A small-molecule ligand and the protein it binds are described below.
Small molecule (SMILES): OC[C@H]1O[C@H](O[C@H]2[C@H](O)[C@@H](O)[C@@H](O)O[C@@H]2CO)[C@H](O)[C@@H](O)[C@@H]1O

Sequence of chain 1.E:
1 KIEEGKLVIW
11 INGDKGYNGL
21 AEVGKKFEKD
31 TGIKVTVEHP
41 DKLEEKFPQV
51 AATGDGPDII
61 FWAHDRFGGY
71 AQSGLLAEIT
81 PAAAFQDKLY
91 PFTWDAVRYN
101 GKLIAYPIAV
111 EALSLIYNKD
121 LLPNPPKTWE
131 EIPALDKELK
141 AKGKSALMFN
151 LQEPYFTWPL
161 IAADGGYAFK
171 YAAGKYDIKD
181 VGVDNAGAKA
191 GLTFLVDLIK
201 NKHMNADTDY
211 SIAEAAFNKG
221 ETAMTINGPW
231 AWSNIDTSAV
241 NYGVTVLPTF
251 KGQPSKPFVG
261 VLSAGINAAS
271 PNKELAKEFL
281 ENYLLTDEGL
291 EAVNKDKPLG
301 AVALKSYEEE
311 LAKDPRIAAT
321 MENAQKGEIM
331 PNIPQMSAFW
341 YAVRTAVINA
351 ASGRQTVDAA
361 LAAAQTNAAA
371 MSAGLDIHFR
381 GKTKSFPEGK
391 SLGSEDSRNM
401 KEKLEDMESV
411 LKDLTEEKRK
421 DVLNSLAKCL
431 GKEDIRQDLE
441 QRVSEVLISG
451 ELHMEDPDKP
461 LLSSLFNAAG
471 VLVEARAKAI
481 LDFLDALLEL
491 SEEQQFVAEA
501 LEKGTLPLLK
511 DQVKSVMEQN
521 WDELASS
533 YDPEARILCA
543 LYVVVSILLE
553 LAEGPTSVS

Binding-site contacts:
Ligand atom O2 contacts residue LYS15 of chain 1.E at 2.5 Å (salt-bridge).
Ligand atom C2 contacts residue ASP65 of chain 1.E at 3.1 Å.
Ligand atom O2 contacts residue ALA63 of chain 1.E at 3.5 Å.
Ligand atom C1 contacts residue ASP14 of chain 1.E at 3.8 Å.
Ligand atom C1 contacts residue TYR155 of chain 1.E at 3.8 Å (hydrophobic).
Ligand atom O3 contacts residue TRP62 of chain 1.E at 3.8 Å.
Ligand atom O1 contacts residue ASN12 of chain 1.E at 3.4 Å (h-bond).
Ligand atom O3 contacts residue ALA63 of chain 1.E at 3.4 Å.
Ligand atom C3 contacts residue TRP62 of chain 1.E at 3.8 Å (hydrophobic).
Ligand atom O5 contacts residue TYR155 of chain 1.E at 3.5 Å.
Ligand atom O6 contacts residue PRO154 of chain 1.E at 3.2 Å.
Ligand atom C6 contacts residue TRP340 of chain 1.E at 3.7 Å (hydrophobic).
Ligand atom O6 contacts residue GLU153 of chain 1.E at 3.0 Å (salt-bridge).
Ligand atom O4 contacts residue ARG344 of chain 1.E at 3.4 Å (salt-bridge).
Ligand atom O3 contacts residue ASP65 of chain 1.E at 2.6 Å (salt-bridge).
Ligand atom C1 contacts residue TRP230 of chain 1.E at 3.6 Å (hydrophobic).
Ligand atom C2 contacts residue LYS15 of chain 1.E at 3.7 Å.
Ligand atom C6 contacts residue TYR155 of chain 1.E at 4.0 Å (hydrophobic).
Ligand atom C6 contacts residue ARG344 of chain 1.E at 3.9 Å.
Ligand atom O3 contacts residue TYR155 of chain 1.E at 4.0 Å.
Ligand atom O3 contacts residue ARG66 of chain 1.E at 2.8 Å (salt-bridge).
Ligand atom O2 contacts residue TRP62 of chain 1.E at 3.2 Å (h-bond).
Ligand atom O6 contacts residue PHE156 of chain 1.E at 3.4 Å.
Ligand atom O6 contacts residue TYR155 of chain 1.E at 2.8 Å (h-bond).
Ligand atom C3 contacts residue GLU111 of chain 1.E at 3.8 Å.
Ligand atom C4 contacts residue ARG66 of chain 1.E at 3.6 Å.
Ligand atom C3 contacts residue ARG66 of chain 1.E at 3.9 Å.
Ligand atom C6 contacts residue GLU153 of chain 1.E at 3.4 Å.
Ligand atom O1 contacts residue LYS15 of chain 1.E at 3.6 Å.
Ligand atom C4 contacts residue TRP340 of chain 1.E at 3.8 Å (hydrophobic).
Ligand atom O4 contacts residue ARG66 of chain 1.E at 2.7 Å (salt-bridge).
Ligand atom O1 contacts residue ASP14 of chain 1.E at 3.2 Å (salt-bridge).
Ligand atom C2 contacts residue GLU111 of chain 1.E at 3.2 Å.
Ligand atom C2 contacts residue TRP230 of chain 1.E at 3.7 Å (hydrophobic).
Ligand atom O3 contacts residue GLU111 of chain 1.E at 3.2 Å (salt-bridge).
Ligand atom O3 contacts residue TRP340 of chain 1.E at 3.7 Å.
Ligand atom C6 contacts residue PRO154 of chain 1.E at 3.9 Å (hydrophobic).
Ligand atom O2 contacts residue GLU111 of chain 1.E at 2.4 Å (salt-bridge).
Ligand atom C3 contacts residue ASP65 of chain 1.E at 3.4 Å.
Ligand atom O2 contacts residue ASP65 of chain 1.E at 2.7 Å (salt-bridge).